Binding-site contacts:
Ligand atom N2 contacts residue ASN340 of chain 1.D at 4.0 Å.
Ligand atom C2 contacts residue ASN340 of chain 1.D at 4.5 Å.
Ligand atom C1 contacts residue ASN340 of chain 1.D at 4.3 Å.
Ligand atom C7 contacts residue ASN340 of chain 1.D at 3.1 Å.
Ligand atom C8 contacts residue ASN340 of chain 1.D at 3.7 Å.
Ligand atom O7 contacts residue ASN340 of chain 1.D at 2.4 Å (h-bond).

Sequence of chain 1.D:
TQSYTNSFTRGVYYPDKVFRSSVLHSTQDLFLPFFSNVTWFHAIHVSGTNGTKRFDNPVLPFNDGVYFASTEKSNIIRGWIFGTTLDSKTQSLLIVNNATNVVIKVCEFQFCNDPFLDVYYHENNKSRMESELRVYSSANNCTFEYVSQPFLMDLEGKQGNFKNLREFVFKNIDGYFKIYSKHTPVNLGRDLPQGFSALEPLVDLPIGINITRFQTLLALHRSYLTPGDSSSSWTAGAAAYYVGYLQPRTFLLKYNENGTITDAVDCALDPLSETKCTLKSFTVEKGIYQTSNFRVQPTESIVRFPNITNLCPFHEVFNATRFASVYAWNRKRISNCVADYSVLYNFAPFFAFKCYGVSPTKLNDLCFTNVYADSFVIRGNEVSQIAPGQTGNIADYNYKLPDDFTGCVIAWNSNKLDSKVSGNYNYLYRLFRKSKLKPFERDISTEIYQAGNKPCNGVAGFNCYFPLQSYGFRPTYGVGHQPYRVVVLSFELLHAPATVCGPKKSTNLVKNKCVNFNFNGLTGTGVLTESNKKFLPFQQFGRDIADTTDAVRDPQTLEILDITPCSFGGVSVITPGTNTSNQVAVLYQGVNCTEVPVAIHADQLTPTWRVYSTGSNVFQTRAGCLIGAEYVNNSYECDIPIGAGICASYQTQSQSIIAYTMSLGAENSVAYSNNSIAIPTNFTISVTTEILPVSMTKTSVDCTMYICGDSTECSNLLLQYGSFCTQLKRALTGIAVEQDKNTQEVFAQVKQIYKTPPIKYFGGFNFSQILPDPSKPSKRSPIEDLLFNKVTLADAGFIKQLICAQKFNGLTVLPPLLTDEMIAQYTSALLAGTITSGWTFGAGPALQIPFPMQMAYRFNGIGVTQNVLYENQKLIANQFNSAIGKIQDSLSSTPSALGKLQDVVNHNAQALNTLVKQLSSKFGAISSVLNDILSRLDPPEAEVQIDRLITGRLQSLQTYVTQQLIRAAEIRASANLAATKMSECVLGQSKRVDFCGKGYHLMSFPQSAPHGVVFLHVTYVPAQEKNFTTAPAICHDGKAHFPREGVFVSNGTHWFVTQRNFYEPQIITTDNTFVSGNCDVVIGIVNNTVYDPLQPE

The protein below binds the small molecule below.
Small molecule (SMILES): CC(=O)N[C@@H]1[C@@H](O)[C@H](O)[C@@H](CO)O[C@H]1O